Sequence of chain 1.E:
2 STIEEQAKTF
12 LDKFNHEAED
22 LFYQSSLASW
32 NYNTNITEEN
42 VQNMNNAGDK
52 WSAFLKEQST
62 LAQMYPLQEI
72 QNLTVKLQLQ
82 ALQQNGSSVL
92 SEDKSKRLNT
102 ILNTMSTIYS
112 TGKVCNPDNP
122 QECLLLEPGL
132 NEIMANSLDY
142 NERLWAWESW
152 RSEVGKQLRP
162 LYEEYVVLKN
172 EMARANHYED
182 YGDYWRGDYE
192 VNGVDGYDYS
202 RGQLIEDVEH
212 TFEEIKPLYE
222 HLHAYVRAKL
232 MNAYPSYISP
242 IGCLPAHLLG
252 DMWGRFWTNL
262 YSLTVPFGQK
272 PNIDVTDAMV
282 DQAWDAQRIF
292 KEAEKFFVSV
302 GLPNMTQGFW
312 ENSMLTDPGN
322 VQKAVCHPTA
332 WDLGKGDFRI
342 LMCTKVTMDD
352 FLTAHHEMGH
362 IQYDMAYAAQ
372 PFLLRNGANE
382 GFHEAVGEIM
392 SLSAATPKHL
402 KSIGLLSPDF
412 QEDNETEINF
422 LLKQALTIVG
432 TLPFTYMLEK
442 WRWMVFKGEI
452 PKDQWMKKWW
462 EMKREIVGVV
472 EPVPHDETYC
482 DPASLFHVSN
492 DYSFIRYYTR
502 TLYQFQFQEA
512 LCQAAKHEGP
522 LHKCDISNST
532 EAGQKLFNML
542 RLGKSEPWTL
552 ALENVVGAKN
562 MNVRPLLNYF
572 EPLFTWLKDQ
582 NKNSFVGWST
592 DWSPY

Binding-site contacts:
Ligand atom O6 contacts residue ASN305 of chain 1.E at 4.3 Å.
Ligand atom C4 contacts residue ASN305 of chain 1.E at 4.3 Å.
Ligand atom C7 contacts residue ASN305 of chain 1.E at 3.8 Å.
Ligand atom O7 contacts residue ASN305 of chain 1.E at 4.3 Å.
Ligand atom N2 contacts residue ASN305 of chain 1.E at 2.8 Å (h-bond).
Ligand atom C3 contacts residue ASN305 of chain 1.E at 3.8 Å.
Ligand atom O5 contacts residue ASN305 of chain 1.E at 2.5 Å (h-bond).
Ligand atom C2 contacts residue ASN305 of chain 1.E at 2.5 Å.
Ligand atom C5 contacts residue ASN305 of chain 1.E at 3.7 Å.
Ligand atom C1 contacts residue ASN305 of chain 1.E at 1.4 Å.

The protein below binds the small molecule below.
Small molecule (SMILES): CC(=O)N[C@@H]1[C@@H](O)[C@H](O)[C@@H](CO)O[C@H]1O